A small-molecule ligand and the protein it binds are described below.
Small molecule (SMILES): CC(C)n1c(Nc2ccccc2)nc2cnc(Nc3ccc(N4CCN(C)CC4)cc3)nc21

Sequence of chain 1.B:
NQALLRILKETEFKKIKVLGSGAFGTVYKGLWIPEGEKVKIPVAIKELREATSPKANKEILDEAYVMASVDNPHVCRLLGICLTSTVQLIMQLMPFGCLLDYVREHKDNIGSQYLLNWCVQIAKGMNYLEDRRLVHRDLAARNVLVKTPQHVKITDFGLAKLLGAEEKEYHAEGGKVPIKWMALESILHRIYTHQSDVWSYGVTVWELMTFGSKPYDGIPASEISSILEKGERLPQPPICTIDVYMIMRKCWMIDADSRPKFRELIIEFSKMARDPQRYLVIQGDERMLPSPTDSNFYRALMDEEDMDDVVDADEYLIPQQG

Binding-site contacts:
Ligand atom CAO contacts residue LEU27 of chain 1.B at 3.9 Å (hydrophobic).
Ligand atom CAX contacts residue GLY105 of chain 1.B at 3.2 Å.
Ligand atom CAY contacts residue LEU27 of chain 1.B at 4.1 Å (hydrophobic).
Ligand atom CAJ contacts residue LEU27 of chain 1.B at 4.4 Å (hydrophobic).
Ligand atom CAQ contacts residue LEU27 of chain 1.B at 3.8 Å (hydrophobic).
Ligand atom CAJ contacts residue PHE104 of chain 1.B at 4.4 Å (hydrophobic).
Ligand atom CAX contacts residue MET102 of chain 1.B at 3.2 Å (hydrophobic).
Ligand atom CAI contacts residue ANP1 of chain 1.S at 2.9 Å.
Ligand atom CAL contacts residue PRO103 of chain 1.B at 3.3 Å (hydrophobic).
Ligand atom CAJ contacts residue ANP1 of chain 1.S at 3.8 Å.
Ligand atom CAI contacts residue LEU27 of chain 1.B at 4.3 Å (hydrophobic).
Ligand atom CAK contacts residue LEU27 of chain 1.B at 4.2 Å (hydrophobic).
Ligand atom CAK contacts residue ANP1 of chain 1.S at 4.3 Å.
Ligand atom NBF contacts residue LEU27 of chain 1.B at 4.5 Å.
Ligand atom CAJ contacts residue GLY105 of chain 1.B at 3.7 Å.
Ligand atom CAQ contacts residue LYS25 of chain 1.B at 4.4 Å.
Ligand atom CAJ contacts residue MET102 of chain 1.B at 3.3 Å (hydrophobic).
Ligand atom CAX contacts residue PRO103 of chain 1.B at 4.1 Å (hydrophobic).
Ligand atom CAL contacts residue GLY105 of chain 1.B at 4.4 Å.
Ligand atom CAI contacts residue MET102 of chain 1.B at 4.5 Å (hydrophobic).
Ligand atom CAY contacts residue PRO103 of chain 1.B at 4.5 Å (hydrophobic).
Ligand atom CAX contacts residue LEU27 of chain 1.B at 4.1 Å (hydrophobic).
Ligand atom CAX contacts residue ANP1 of chain 1.S at 2.8 Å.
Ligand atom CAJ contacts residue PRO103 of chain 1.B at 3.1 Å (hydrophobic).
Ligand atom CAL contacts residue LEU27 of chain 1.B at 4.2 Å (hydrophobic).
Ligand atom CAI contacts residue GLY105 of chain 1.B at 3.4 Å.
Ligand atom CAK contacts residue GLY105 of chain 1.B at 4.2 Å.